This protein binds this small molecule.
Small molecule (SMILES): CC(=O)N[C@@H]1[C@@H](O)[C@H](O)[C@@H](CO)O[C@H]1O

Binding-site contacts:
Ligand atom C7 contacts residue ASN340 of chain 1.E at 3.3 Å.
Ligand atom C3 contacts residue ASN340 of chain 1.E at 3.8 Å.
Ligand atom C8 contacts residue ASN340 of chain 1.E at 3.9 Å.
Ligand atom C2 contacts residue ASN340 of chain 1.E at 2.4 Å.
Ligand atom N2 contacts residue ASN340 of chain 1.E at 2.8 Å (h-bond).
Ligand atom C4 contacts residue ASN340 of chain 1.E at 4.2 Å.
Ligand atom C5 contacts residue ASN340 of chain 1.E at 3.7 Å.
Ligand atom C8 contacts residue LYS336 of chain 1.E at 4.4 Å.
Ligand atom C1 contacts residue ASN340 of chain 1.E at 1.5 Å.
Ligand atom O7 contacts residue ASN340 of chain 1.E at 3.2 Å (h-bond).
Ligand atom O5 contacts residue ASN340 of chain 1.E at 2.4 Å (h-bond).

Sequence of chain 1.E:
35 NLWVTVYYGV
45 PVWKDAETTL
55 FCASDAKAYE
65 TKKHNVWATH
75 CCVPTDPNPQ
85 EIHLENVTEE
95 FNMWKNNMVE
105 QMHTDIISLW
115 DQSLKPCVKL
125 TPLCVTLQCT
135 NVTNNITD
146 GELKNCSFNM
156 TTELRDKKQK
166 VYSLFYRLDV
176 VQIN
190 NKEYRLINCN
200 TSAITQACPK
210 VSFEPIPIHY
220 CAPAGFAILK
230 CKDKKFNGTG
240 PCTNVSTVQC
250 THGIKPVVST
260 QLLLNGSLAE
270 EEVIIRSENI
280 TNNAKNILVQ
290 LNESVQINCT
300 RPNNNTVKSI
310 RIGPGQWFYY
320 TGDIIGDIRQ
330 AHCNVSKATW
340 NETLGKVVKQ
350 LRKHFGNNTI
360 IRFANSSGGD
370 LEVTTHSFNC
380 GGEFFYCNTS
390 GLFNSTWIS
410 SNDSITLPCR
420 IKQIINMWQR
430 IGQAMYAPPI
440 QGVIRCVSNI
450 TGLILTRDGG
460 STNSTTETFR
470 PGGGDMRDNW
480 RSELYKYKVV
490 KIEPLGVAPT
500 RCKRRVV